This protein binds this small molecule.
Small molecule (SMILES): CCOCCOc1ccc(-c2cn(C[C@@H]3NC[C@@H](O)[C@H]3O)nn2)cc1

Binding-site contacts:
Ligand atom C10 contacts residue LEU173 of chain 4.B at 3.8 Å (hydrophobic).
Ligand atom N02 contacts residue TRP326 of chain 4.B at 3.9 Å.
Ligand atom C09 contacts residue TRP326 of chain 4.B at 3.8 Å (hydrophobic).
Ligand atom C03 contacts residue TRP122 of chain 4.B at 3.6 Å (hydrophobic).
Ligand atom C04 contacts residue TRP398 of chain 4.B at 3.7 Å (hydrophobic).
Ligand atom C05 contacts residue TYR296 of chain 4.B at 3.9 Å (hydrophobic).
Ligand atom C03 contacts residue GLU166 of chain 4.B at 2.6 Å.
Ligand atom C02 contacts residue LEU173 of chain 4.B at 4.0 Å (hydrophobic).
Ligand atom C03 contacts residue ASN165 of chain 4.B at 3.7 Å.
Ligand atom C17 contacts residue TRP406 of chain 4.B at 3.9 Å (hydrophobic).
Ligand atom N02 contacts residue GLU405 of chain 4.B at 3.9 Å.
Ligand atom C01 contacts residue TYR296 of chain 4.B at 4.0 Å (hydrophobic).
Ligand atom C12 contacts residue LEU173 of chain 4.B at 3.9 Å (hydrophobic).
Ligand atom O01 contacts residue TRP406 of chain 4.B at 3.1 Å (h-bond).
Ligand atom C05 contacts residue GLU405 of chain 4.B at 3.9 Å.
Ligand atom O02 contacts residue GLU352 of chain 4.B at 3.8 Å.
Ligand atom C05 contacts residue TRP398 of chain 4.B at 3.5 Å (hydrophobic).
Ligand atom N01 contacts residue GLU352 of chain 4.B at 3.0 Å (salt-bridge).
Ligand atom C04 contacts residue HIS121 of chain 4.B at 3.7 Å.
Ligand atom C17 contacts residue GLU352 of chain 4.B at 4.0 Å.
Ligand atom N03 contacts residue TRP326 of chain 4.B at 4.0 Å.
Ligand atom O02 contacts residue TRP398 of chain 4.B at 3.5 Å.
Ligand atom C03 contacts residue GLU352 of chain 4.B at 3.1 Å.
Ligand atom C17 contacts residue GLU405 of chain 4.B at 3.4 Å.
Ligand atom O02 contacts residue GLN20 of chain 4.B at 3.0 Å (h-bond).
Ligand atom C04 contacts residue GLU352 of chain 4.B at 3.1 Å.
Ligand atom N01 contacts residue TYR296 of chain 4.B at 3.9 Å.
Ligand atom O01 contacts residue GLU405 of chain 4.B at 3.3 Å (salt-bridge).
Ligand atom N01 contacts residue GLU166 of chain 4.B at 2.9 Å (salt-bridge).
Ligand atom O01 contacts residue GLN20 of chain 4.B at 2.7 Å (h-bond).
Ligand atom O01 contacts residue TRP398 of chain 4.B at 3.0 Å.
Ligand atom C09 contacts residue GLU405 of chain 4.B at 3.6 Å.
Ligand atom O02 contacts residue HIS121 of chain 4.B at 2.8 Å (h-bond).
Ligand atom C03 contacts residue HIS121 of chain 4.B at 4.0 Å.
Ligand atom C05 contacts residue GLU352 of chain 4.B at 3.7 Å.
Ligand atom C01 contacts residue GLU405 of chain 4.B at 3.1 Å.
Ligand atom C05 contacts residue TRP406 of chain 4.B at 3.9 Å (hydrophobic).
Ligand atom O02 contacts residue TRP406 of chain 4.B at 3.4 Å (h-bond).
Ligand atom C11 contacts residue LEU173 of chain 4.B at 3.7 Å (hydrophobic).
Ligand atom O03 contacts residue LEU173 of chain 4.B at 3.2 Å.

Sequence of chain 4.B:
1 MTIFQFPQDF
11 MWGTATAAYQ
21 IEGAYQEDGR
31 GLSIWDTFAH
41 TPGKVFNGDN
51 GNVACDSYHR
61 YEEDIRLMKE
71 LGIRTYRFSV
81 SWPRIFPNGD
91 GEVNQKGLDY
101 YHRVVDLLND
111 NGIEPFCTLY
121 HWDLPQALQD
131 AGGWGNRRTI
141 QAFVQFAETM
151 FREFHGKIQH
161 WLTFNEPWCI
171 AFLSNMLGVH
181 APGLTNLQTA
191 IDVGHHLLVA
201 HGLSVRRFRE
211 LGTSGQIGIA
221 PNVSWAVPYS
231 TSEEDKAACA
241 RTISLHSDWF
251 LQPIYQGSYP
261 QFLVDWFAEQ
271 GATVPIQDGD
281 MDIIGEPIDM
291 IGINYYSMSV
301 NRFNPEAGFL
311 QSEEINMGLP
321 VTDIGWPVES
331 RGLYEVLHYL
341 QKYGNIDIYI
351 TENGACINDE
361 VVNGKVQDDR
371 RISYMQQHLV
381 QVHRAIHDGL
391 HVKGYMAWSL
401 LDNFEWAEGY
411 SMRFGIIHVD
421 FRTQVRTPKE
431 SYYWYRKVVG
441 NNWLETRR